Sequence of chain 1.B:
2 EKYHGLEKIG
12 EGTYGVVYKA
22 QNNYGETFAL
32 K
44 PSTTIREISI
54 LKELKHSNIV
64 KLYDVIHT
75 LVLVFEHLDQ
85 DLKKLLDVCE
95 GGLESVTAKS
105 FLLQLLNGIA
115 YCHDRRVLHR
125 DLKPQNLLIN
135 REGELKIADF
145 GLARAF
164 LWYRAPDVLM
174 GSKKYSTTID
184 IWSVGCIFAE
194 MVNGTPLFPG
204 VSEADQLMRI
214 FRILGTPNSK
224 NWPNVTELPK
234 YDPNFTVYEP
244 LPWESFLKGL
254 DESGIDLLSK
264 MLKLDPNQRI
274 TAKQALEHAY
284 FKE

A protein and the small-molecule ligand that binds it are described below.
Small molecule (SMILES): CC(C)[C@H](CO)Nc1nc(Nc2ccc(C(=O)O)c(Cl)c2)c2ncn(C(C)C)c2n1

Binding-site contacts:
Ligand atom C15 contacts residue ASP85 of chain 1.B at 3.4 Å.
Ligand atom C2A contacts residue ILE10 of chain 1.B at 3.5 Å (hydrophobic).
Ligand atom N7 contacts residue LEU82 of chain 1.B at 3.0 Å (h-bond).
Ligand atom C4 contacts residue LEU132 of chain 1.B at 3.5 Å (hydrophobic).
Ligand atom C13 contacts residue GLN129 of chain 1.B at 3.5 Å.
Ligand atom C2A contacts residue LEU82 of chain 1.B at 3.6 Å (hydrophobic).
Ligand atom C14 contacts residue GLU12 of chain 1.B at 3.0 Å.
Ligand atom C2A contacts residue ASP83 of chain 1.B at 3.4 Å.
Ligand atom C14 contacts residue GLY13 of chain 1.B at 3.4 Å.
Ligand atom C5 contacts residue LEU82 of chain 1.B at 3.8 Å (hydrophobic).
Ligand atom O1 contacts residue ASP85 of chain 1.B at 3.0 Å (salt-bridge).
Ligand atom C11 contacts residue PHE79 of chain 1.B at 3.7 Å (hydrophobic).
Ligand atom C8 contacts residue GLU80 of chain 1.B at 2.9 Å.
Ligand atom C15 contacts residue GLN129 of chain 1.B at 3.5 Å.
Ligand atom C8 contacts residue HIS81 of chain 1.B at 3.7 Å.
Ligand atom C10 contacts residue ALA142 of chain 1.B at 3.5 Å (hydrophobic).
Ligand atom N9 contacts residue ALA30 of chain 1.B at 3.5 Å.
Ligand atom N6 contacts residue LEU82 of chain 1.B at 2.6 Å (h-bond).
Ligand atom OX2 contacts residue LYS88 of chain 1.B at 3.8 Å.
Ligand atom N7 contacts residue LEU132 of chain 1.B at 3.6 Å.
Ligand atom C4A contacts residue ASP83 of chain 1.B at 3.5 Å.
Ligand atom N7 contacts residue HIS81 of chain 1.B at 3.6 Å.
Ligand atom C1A contacts residue ASP83 of chain 1.B at 3.8 Å.
Ligand atom C8 contacts residue LEU82 of chain 1.B at 3.8 Å (hydrophobic).
Ligand atom C11 contacts residue VAL18 of chain 1.B at 3.8 Å (hydrophobic).
Ligand atom CL1 contacts residue ASP85 of chain 1.B at 3.4 Å.
Ligand atom C5 contacts residue LEU132 of chain 1.B at 3.5 Å (hydrophobic).
Ligand atom N7 contacts residue GLU80 of chain 1.B at 3.8 Å.
Ligand atom C1A contacts residue LEU82 of chain 1.B at 3.3 Å (hydrophobic).
Ligand atom N9 contacts residue LEU132 of chain 1.B at 3.7 Å.
Ligand atom C3A contacts residue ILE10 of chain 1.B at 3.6 Å (hydrophobic).
Ligand atom C8 contacts residue LEU132 of chain 1.B at 3.7 Å (hydrophobic).
Ligand atom C14 contacts residue GLN129 of chain 1.B at 2.7 Å.
Ligand atom C8 contacts residue ALA30 of chain 1.B at 3.2 Å (hydrophobic).
Ligand atom C13 contacts residue GLU12 of chain 1.B at 3.7 Å.
Ligand atom C6 contacts residue LEU82 of chain 1.B at 3.6 Å (hydrophobic).
Ligand atom C16 contacts residue GLU12 of chain 1.B at 3.5 Å.
Ligand atom O1 contacts residue GLN129 of chain 1.B at 2.9 Å (h-bond).
Ligand atom C3A contacts residue ASP83 of chain 1.B at 3.3 Å.
Ligand atom C16 contacts residue GLY11 of chain 1.B at 3.6 Å.